This small molecule binds to this protein.
Small molecule (SMILES): C[C@]12CC[C@@H]3c4ccc(O)cc4CC[C@H]3[C@@H]1CC[C@@H]2O

Sequence of chain 1.C:
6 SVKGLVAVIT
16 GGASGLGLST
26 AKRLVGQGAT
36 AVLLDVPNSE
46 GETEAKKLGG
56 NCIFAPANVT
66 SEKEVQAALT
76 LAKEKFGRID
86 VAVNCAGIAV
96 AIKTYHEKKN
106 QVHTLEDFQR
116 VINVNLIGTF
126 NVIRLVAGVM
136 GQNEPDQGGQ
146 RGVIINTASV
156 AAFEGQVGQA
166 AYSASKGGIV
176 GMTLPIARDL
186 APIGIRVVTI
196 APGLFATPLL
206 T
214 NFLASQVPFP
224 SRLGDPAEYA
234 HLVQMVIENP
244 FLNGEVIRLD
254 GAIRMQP

Binding-site contacts:
Ligand atom C16 contacts residue NAD1 of chain 1.G at 2.8 Å.
Ligand atom C16 contacts residue GLY198 of chain 1.C at 4.4 Å.
Ligand atom C11 contacts residue GLN161 of chain 1.C at 4.4 Å.
Ligand atom C12 contacts residue GLN164 of chain 1.C at 3.0 Å.
Ligand atom C16 contacts residue LEU204 of chain 1.C at 4.3 Å (hydrophobic).
Ligand atom C8 contacts residue LEU205 of chain 1.C at 4.2 Å (hydrophobic).
Ligand atom C18 contacts residue ALA94 of chain 1.C at 3.5 Å (hydrophobic).
Ligand atom C15 contacts residue LEU205 of chain 1.C at 3.2 Å (hydrophobic).
Ligand atom C17 contacts residue NAD1 of chain 1.G at 3.9 Å.
Ligand atom C15 contacts residue NAD1 of chain 1.G at 3.5 Å.
Ligand atom C11 contacts residue GLN164 of chain 1.C at 3.2 Å.
Ligand atom C16 contacts residue LEU205 of chain 1.C at 4.3 Å (hydrophobic).
Ligand atom C18 contacts residue GLN164 of chain 1.C at 4.2 Å.
Ligand atom C16 contacts residue LEU199 of chain 1.C at 4.3 Å (hydrophobic).
Ligand atom C14 contacts residue LEU205 of chain 1.C at 4.1 Å (hydrophobic).
Ligand atom C17 contacts residue TYR167 of chain 1.C at 3.8 Å (hydrophobic).
Ligand atom O17 contacts residue LEU204 of chain 1.C at 4.3 Å.
Ligand atom O17 contacts residue NAD1 of chain 1.G at 3.5 Å.
Ligand atom C17 contacts residue LEU204 of chain 1.C at 4.1 Å (hydrophobic).
Ligand atom C13 contacts residue GLN164 of chain 1.C at 4.2 Å.
Ligand atom O17 contacts residue TYR167 of chain 1.C at 2.8 Å (h-bond).
Ligand atom O17 contacts residue SER154 of chain 1.C at 4.2 Å.
Ligand atom C7 contacts residue LEU205 of chain 1.C at 3.3 Å (hydrophobic).
Ligand atom C15 contacts residue LEU204 of chain 1.C at 4.3 Å (hydrophobic).
Ligand atom C6 contacts residue LEU205 of chain 1.C at 4.4 Å (hydrophobic).
Ligand atom C18 contacts residue TYR167 of chain 1.C at 4.4 Å (hydrophobic).